Binding-site contacts:
Ligand atom C5 contacts residue ASN376 of chain 1.E at 3.7 Å.
Ligand atom O5 contacts residue ASN376 of chain 1.E at 2.3 Å (h-bond).
Ligand atom C3 contacts residue ASN376 of chain 1.E at 3.8 Å.
Ligand atom C4 contacts residue ASN376 of chain 1.E at 4.2 Å.
Ligand atom C1 contacts residue ASN376 of chain 1.E at 1.4 Å.
Ligand atom O6 contacts residue SER374 of chain 1.E at 4.0 Å.
Ligand atom C6 contacts residue SER374 of chain 1.E at 4.2 Å.
Ligand atom N2 contacts residue ASN376 of chain 1.E at 2.9 Å (h-bond).
Ligand atom C8 contacts residue ASN376 of chain 1.E at 4.2 Å.
Ligand atom C7 contacts residue ASN376 of chain 1.E at 3.8 Å.
Ligand atom C2 contacts residue ASN376 of chain 1.E at 2.5 Å.

Sequence of chain 1.E:
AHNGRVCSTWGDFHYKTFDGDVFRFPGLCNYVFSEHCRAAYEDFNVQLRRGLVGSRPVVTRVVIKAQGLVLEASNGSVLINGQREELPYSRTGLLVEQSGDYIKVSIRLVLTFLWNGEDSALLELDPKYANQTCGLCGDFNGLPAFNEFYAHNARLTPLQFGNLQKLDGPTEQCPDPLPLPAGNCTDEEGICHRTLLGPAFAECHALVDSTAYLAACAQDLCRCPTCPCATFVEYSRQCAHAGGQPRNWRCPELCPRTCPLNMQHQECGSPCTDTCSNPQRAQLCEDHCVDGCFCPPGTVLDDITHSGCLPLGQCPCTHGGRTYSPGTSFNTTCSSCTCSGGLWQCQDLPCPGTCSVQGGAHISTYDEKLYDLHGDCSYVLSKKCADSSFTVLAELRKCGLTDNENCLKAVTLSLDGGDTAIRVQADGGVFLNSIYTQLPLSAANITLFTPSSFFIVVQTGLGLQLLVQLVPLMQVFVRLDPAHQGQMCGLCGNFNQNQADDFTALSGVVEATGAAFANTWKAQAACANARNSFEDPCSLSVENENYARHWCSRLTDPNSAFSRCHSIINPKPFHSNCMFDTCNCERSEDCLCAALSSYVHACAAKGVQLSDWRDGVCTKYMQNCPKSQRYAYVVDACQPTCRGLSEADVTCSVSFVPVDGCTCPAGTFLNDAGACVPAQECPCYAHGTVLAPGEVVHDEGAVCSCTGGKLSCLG

This protein binds this small molecule.
Small molecule (SMILES): CC(=O)N[C@@H]1[C@@H](O)[C@H](O)[C@@H](CO)O[C@H]1O